A protein and the small-molecule ligand that binds it are described below.
Small molecule (SMILES): CC(=O)N[C@@H]1[C@@H](O)[C@H](O)[C@@H](CO)O[C@H]1O

Binding-site contacts:
Ligand atom O5 contacts residue ARG14 of chain 1.A at 4.4 Å.
Ligand atom C3 contacts residue ASN57 of chain 1.A at 3.8 Å.
Ligand atom C4 contacts residue ASN57 of chain 1.A at 4.4 Å.
Ligand atom C8 contacts residue ASN57 of chain 1.A at 4.2 Å.
Ligand atom C5 contacts residue ARG14 of chain 1.A at 4.3 Å.
Ligand atom C2 contacts residue ASN57 of chain 1.A at 2.5 Å.
Ligand atom C1 contacts residue ASN57 of chain 1.A at 1.5 Å.
Ligand atom N2 contacts residue ASN57 of chain 1.A at 2.8 Å (h-bond).
Ligand atom O5 contacts residue ASN57 of chain 1.A at 2.5 Å (h-bond).
Ligand atom C7 contacts residue ASN57 of chain 1.A at 3.3 Å.
Ligand atom C5 contacts residue ASN57 of chain 1.A at 3.8 Å.
Ligand atom C1 contacts residue ARG14 of chain 1.A at 4.2 Å.
Ligand atom O7 contacts residue ASN57 of chain 1.A at 3.6 Å.

Sequence of chain 1.A:
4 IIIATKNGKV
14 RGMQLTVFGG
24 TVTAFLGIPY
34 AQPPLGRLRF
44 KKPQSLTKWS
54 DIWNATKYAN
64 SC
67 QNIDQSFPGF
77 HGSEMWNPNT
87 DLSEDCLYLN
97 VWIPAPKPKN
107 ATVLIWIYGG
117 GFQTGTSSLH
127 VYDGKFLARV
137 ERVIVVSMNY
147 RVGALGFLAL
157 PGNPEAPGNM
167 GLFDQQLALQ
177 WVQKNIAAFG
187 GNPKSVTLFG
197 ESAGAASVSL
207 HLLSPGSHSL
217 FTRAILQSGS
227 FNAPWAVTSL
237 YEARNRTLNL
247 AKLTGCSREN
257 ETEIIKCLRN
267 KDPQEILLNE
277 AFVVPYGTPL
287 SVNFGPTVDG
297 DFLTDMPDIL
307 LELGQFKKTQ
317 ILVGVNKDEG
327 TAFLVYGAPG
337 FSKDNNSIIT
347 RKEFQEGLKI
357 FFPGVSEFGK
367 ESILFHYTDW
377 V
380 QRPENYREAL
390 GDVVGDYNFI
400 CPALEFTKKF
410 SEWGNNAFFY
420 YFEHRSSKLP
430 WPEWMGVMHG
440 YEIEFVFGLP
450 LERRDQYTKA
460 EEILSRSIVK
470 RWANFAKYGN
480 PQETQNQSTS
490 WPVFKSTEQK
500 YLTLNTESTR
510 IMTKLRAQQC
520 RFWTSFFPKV